Sequence of chain 1.A:
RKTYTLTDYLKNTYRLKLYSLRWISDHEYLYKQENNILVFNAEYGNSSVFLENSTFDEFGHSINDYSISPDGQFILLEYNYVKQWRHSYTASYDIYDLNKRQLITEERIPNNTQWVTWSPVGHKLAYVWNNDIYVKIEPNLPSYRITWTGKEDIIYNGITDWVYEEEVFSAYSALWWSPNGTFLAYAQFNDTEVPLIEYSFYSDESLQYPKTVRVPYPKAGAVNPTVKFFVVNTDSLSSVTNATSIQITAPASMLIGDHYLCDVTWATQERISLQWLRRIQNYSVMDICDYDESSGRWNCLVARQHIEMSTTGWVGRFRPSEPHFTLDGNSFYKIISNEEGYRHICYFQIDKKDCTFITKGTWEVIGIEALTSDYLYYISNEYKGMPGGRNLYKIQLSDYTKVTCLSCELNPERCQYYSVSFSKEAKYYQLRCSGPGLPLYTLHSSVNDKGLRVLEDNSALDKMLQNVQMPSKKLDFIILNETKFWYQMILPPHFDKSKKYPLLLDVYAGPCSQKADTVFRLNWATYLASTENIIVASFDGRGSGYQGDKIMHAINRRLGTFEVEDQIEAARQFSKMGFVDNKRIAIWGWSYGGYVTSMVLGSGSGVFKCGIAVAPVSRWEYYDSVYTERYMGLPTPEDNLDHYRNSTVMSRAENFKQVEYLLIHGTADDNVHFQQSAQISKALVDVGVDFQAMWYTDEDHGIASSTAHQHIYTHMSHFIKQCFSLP

Binding-site contacts:
Ligand atom C8 contacts residue ILE168 of chain 1.A at 3.7 Å (hydrophobic).
Ligand atom C7 contacts residue ASN203 of chain 1.A at 3.4 Å.
Ligand atom N2 contacts residue ASN203 of chain 1.A at 3.2 Å (h-bond).
Ligand atom C8 contacts residue THR205 of chain 1.A at 4.0 Å.
Ligand atom C5 contacts residue ASN203 of chain 1.A at 3.8 Å.
Ligand atom O7 contacts residue ASN203 of chain 1.A at 3.4 Å (h-bond).
Ligand atom C5 contacts residue THR205 of chain 1.A at 3.7 Å.
Ligand atom C1 contacts residue ILE168 of chain 1.A at 4.1 Å (hydrophobic).
Ligand atom N2 contacts residue ILE168 of chain 1.A at 3.8 Å.
Ligand atom C6 contacts residue GLU206 of chain 1.A at 3.9 Å.
Ligand atom C1 contacts residue THR205 of chain 1.A at 3.2 Å.
Ligand atom C1 contacts residue ASN203 of chain 1.A at 1.9 Å.
Ligand atom O7 contacts residue THR205 of chain 1.A at 3.7 Å.
Ligand atom C8 contacts residue GLN201 of chain 1.A at 4.1 Å.
Ligand atom O7 contacts residue GLU206 of chain 1.A at 3.6 Å (salt-bridge).
Ligand atom C7 contacts residue ILE168 of chain 1.A at 3.9 Å (hydrophobic).
Ligand atom C2 contacts residue ASN203 of chain 1.A at 2.8 Å.
Ligand atom O5 contacts residue THR205 of chain 1.A at 3.5 Å (h-bond).
Ligand atom O7 contacts residue GLN201 of chain 1.A at 4.1 Å.
Ligand atom C6 contacts residue THR205 of chain 1.A at 4.0 Å.
Ligand atom O6 contacts residue GLU206 of chain 1.A at 4.2 Å.
Ligand atom O7 contacts residue LYS241 of chain 1.A at 4.1 Å.
Ligand atom C3 contacts residue ASN203 of chain 1.A at 4.2 Å.
Ligand atom C7 contacts residue THR205 of chain 1.A at 4.2 Å.
Ligand atom O5 contacts residue ASN203 of chain 1.A at 2.5 Å (h-bond).

This small molecule binds to this protein.
Small molecule (SMILES): CC(=O)N[C@H]1[C@H](O[C@H]2[C@H](O)[C@@H](NC(C)=O)CO[C@@H]2CO)O[C@H](CO)[C@@H](O)[C@@H]1O